Sequence of chain 2.B:
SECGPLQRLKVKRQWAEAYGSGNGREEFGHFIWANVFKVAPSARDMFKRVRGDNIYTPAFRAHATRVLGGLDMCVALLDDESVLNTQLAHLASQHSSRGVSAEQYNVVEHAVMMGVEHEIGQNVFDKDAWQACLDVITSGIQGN

Sequence of chain 2.A:
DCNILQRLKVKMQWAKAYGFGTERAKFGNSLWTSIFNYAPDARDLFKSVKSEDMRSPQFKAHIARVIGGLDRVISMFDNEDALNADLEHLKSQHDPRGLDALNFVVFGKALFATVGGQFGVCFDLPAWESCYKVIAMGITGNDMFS

Sequence of chain 2.D:
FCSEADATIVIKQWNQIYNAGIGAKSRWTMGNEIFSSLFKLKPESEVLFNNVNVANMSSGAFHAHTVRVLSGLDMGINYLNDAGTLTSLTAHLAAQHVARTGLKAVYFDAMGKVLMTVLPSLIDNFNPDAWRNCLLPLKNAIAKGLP

Binding-site contacts:
Ligand atom O5 contacts residue SER60 of chain 2.D at 4.1 Å.
Ligand atom C1 contacts residue ASN58 of chain 2.D at 1.4 Å.
Ligand atom O5 contacts residue ASN58 of chain 2.D at 4.3 Å.
Ligand atom C5 contacts residue SER60 of chain 2.D at 4.3 Å.
Ligand atom C5 contacts residue ASN58 of chain 2.D at 3.6 Å.
Ligand atom N2 contacts residue ASN58 of chain 2.D at 2.9 Å (h-bond).
Ligand atom O2 contacts residue ASP81 of chain 2.A at 4.0 Å.
Ligand atom C1 contacts residue ASP81 of chain 2.A at 4.2 Å.
Ligand atom C5 contacts residue ASN58 of chain 2.D at 3.9 Å.
Ligand atom C1 contacts residue SER60 of chain 2.D at 4.3 Å.
Ligand atom C6 contacts residue ASN55 of chain 2.D at 4.5 Å.
Ligand atom O7 contacts residue ASN58 of chain 2.D at 4.0 Å.
Ligand atom O5 contacts residue SER60 of chain 2.D at 4.2 Å.
Ligand atom O5 contacts residue ASN58 of chain 2.D at 2.3 Å (h-bond).
Ligand atom C6 contacts residue ASN58 of chain 2.D at 3.3 Å.
Ligand atom O6 contacts residue SER82 of chain 2.B at 4.4 Å.
Ligand atom C3 contacts residue ASN58 of chain 2.D at 3.7 Å.
Ligand atom O5 contacts residue SER61 of chain 2.D at 4.0 Å.
Ligand atom C6 contacts residue SER60 of chain 2.D at 4.2 Å.
Ligand atom C4 contacts residue ASN58 of chain 2.D at 4.2 Å.
Ligand atom C6 contacts residue SER61 of chain 2.D at 3.4 Å.
Ligand atom C2 contacts residue ASP81 of chain 2.A at 3.8 Å.
Ligand atom C2 contacts residue ASN58 of chain 2.D at 2.4 Å.
Ligand atom C7 contacts residue ASN58 of chain 2.D at 3.8 Å.

A protein and the small-molecule ligand that binds it are described below.
Small molecule (SMILES): CC(=O)N[C@H]1[C@H](O[C@H]2[C@H](O)[C@@H](NC(C)=O)CO[C@@H]2CO[C@@H]2O[C@@H](C)[C@@H](O)[C@@H](O)[C@@H]2O)O[C@H](CO)[C@@H](O[C@H]2O[C@H](CO[C@H]3O[C@H](CO)[C@@H](O)[C@H](O)[C@@H]3O)[C@@H](O)[C@H](O[C@H]3O[C@H](CO)[C@@H](O)[C@H](O)[C@@H]3O)[C@@H]2O)[C@@H]1O